Sequence of chain 1.B:
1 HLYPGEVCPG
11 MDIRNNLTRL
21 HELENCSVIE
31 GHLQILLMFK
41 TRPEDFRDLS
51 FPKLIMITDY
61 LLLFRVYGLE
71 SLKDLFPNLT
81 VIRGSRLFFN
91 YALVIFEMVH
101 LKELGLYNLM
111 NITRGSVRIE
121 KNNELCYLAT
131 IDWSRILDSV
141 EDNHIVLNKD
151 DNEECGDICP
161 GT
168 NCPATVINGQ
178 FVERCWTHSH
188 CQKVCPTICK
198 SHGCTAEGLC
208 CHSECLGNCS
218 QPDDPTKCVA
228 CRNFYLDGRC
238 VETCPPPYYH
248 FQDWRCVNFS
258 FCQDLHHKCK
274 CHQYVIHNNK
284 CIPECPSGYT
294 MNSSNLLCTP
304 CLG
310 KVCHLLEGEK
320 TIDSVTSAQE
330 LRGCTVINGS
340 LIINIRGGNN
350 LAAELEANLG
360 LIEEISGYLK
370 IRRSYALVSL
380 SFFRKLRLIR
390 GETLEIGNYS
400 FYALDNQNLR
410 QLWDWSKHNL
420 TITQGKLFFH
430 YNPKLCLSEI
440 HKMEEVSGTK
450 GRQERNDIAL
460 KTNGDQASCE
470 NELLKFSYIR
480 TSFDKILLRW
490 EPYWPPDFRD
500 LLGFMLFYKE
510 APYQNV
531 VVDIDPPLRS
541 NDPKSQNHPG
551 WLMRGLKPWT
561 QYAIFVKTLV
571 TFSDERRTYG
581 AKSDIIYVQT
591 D

Binding-site contacts:
Ligand atom O5 contacts residue ASN397 of chain 1.B at 2.3 Å (h-bond).
Ligand atom C8 contacts residue GLU453 of chain 1.A at 3.4 Å.
Ligand atom C2 contacts residue ASN397 of chain 1.B at 2.5 Å.
Ligand atom C1 contacts residue ASN397 of chain 1.B at 1.4 Å.
Ligand atom C4 contacts residue ASN397 of chain 1.B at 4.3 Å.
Ligand atom C5 contacts residue ASN397 of chain 1.B at 3.6 Å.
Ligand atom C3 contacts residue ASN397 of chain 1.B at 3.8 Å.
Ligand atom N2 contacts residue ASN397 of chain 1.B at 2.9 Å (h-bond).
Ligand atom C7 contacts residue ASN397 of chain 1.B at 3.2 Å.
Ligand atom O7 contacts residue ASN397 of chain 1.B at 3.1 Å (h-bond).
Ligand atom C8 contacts residue ASN397 of chain 1.B at 4.3 Å.

A small-molecule ligand and the protein it binds are described below.
Small molecule (SMILES): CC(=O)N[C@H]1[C@H](O[C@H]2[C@H](O)[C@@H](NC(C)=O)CO[C@@H]2CO)O[C@H](CO)[C@@H](O)[C@@H]1O

Sequence of chain 1.A:
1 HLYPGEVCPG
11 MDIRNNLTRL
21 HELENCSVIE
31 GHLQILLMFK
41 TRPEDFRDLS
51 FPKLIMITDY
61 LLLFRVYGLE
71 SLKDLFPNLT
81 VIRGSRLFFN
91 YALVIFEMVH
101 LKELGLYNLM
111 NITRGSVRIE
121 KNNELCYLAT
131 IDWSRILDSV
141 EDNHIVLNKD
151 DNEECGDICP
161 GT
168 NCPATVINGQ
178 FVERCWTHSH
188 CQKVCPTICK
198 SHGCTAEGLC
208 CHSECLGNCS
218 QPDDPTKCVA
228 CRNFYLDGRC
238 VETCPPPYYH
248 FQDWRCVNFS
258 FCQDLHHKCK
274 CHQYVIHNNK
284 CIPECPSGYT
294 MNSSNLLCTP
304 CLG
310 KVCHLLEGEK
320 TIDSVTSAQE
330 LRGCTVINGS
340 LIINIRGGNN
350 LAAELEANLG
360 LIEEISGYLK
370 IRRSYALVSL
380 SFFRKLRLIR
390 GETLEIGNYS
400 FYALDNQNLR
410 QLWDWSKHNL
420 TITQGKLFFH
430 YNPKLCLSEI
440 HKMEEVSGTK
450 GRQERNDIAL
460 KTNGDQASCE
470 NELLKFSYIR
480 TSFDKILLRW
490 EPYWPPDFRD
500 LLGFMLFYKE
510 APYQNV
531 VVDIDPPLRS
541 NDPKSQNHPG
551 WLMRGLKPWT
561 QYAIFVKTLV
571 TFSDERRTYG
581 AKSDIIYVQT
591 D